Sequence of chain 1.A:
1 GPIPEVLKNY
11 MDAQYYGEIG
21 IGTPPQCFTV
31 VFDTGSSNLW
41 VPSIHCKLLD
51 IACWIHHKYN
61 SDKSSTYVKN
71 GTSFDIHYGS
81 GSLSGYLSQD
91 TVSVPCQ

Binding-site contacts:
Ligand atom C18 contacts residue SER80 of chain 1.A at 3.7 Å.
Ligand atom C27 contacts residue GLY127 of chain 1.B at 3.4 Å.
Ligand atom O contacts residue ASP125 of chain 1.B at 2.6 Å (salt-bridge).
Ligand atom C3 contacts residue HIS77 of chain 1.A at 3.8 Å.
Ligand atom C23 contacts residue TYR78 of chain 1.A at 3.6 Å (hydrophobic).
Ligand atom C2 contacts residue TYR78 of chain 1.A at 3.6 Å (hydrophobic).
Ligand atom C26 contacts residue PHE25 of chain 1.B at 3.6 Å (hydrophobic).
Ligand atom O3 contacts residue GLY79 of chain 1.A at 3.0 Å (h-bond).
Ligand atom O2 contacts residue TYR99 of chain 1.B at 2.5 Å (h-bond).
Ligand atom N2 contacts residue GLY127 of chain 1.B at 3.3 Å (h-bond).
Ligand atom C1 contacts residue GLY35 of chain 1.A at 3.3 Å.
Ligand atom C3 contacts residue TYR78 of chain 1.A at 3.7 Å (hydrophobic).
Ligand atom C23 contacts residue ILE28 of chain 1.B at 3.6 Å (hydrophobic).
Ligand atom C20 contacts residue SER80 of chain 1.A at 3.5 Å.
Ligand atom O4 contacts residue GLY79 of chain 1.A at 3.0 Å (h-bond).
Ligand atom C24 contacts residue SER80 of chain 1.A at 3.4 Å.
Ligand atom O4 contacts residue TYR78 of chain 1.A at 3.6 Å.
Ligand atom C contacts residue ASP33 of chain 1.A at 3.3 Å.
Ligand atom O1 contacts residue SER80 of chain 1.A at 3.7 Å.
Ligand atom C15 contacts residue ILE214 of chain 1.B at 3.8 Å (hydrophobic).
Ligand atom C21 contacts residue ASP33 of chain 1.A at 3.3 Å.
Ligand atom C10 contacts residue GLY79 of chain 1.A at 3.5 Å.
Ligand atom C contacts residue GLY35 of chain 1.A at 3.7 Å.
Ligand atom O4 contacts residue SER80 of chain 1.A at 3.0 Å (h-bond).
Ligand atom N contacts residue TYR78 of chain 1.A at 3.7 Å.
Ligand atom C5 contacts residue HIS77 of chain 1.A at 3.5 Å.
Ligand atom C24 contacts residue ILE28 of chain 1.B at 3.7 Å (hydrophobic).
Ligand atom C6 contacts residue GLY35 of chain 1.A at 3.6 Å.
Ligand atom C7 contacts residue TYR99 of chain 1.B at 3.6 Å (hydrophobic).
Ligand atom C15 contacts residue MET203 of chain 1.B at 3.3 Å (hydrophobic).
Ligand atom O contacts residue ASP33 of chain 1.A at 2.6 Å (salt-bridge).
Ligand atom C2 contacts residue GLY35 of chain 1.A at 3.5 Å.
Ligand atom C8 contacts residue HIS77 of chain 1.A at 3.7 Å.
Ligand atom O3 contacts residue TYR78 of chain 1.A at 3.2 Å.
Ligand atom C1 contacts residue ASP125 of chain 1.B at 3.6 Å.
Ligand atom N contacts residue GLY35 of chain 1.A at 2.8 Å (h-bond).
Ligand atom N1 contacts residue HIS77 of chain 1.A at 2.9 Å (h-bond).
Ligand atom C contacts residue ASP125 of chain 1.B at 3.7 Å.
Ligand atom O contacts residue GLY35 of chain 1.A at 3.7 Å.
Ligand atom C21 contacts residue GLY127 of chain 1.B at 3.5 Å.

Sequence of chain 1.B:
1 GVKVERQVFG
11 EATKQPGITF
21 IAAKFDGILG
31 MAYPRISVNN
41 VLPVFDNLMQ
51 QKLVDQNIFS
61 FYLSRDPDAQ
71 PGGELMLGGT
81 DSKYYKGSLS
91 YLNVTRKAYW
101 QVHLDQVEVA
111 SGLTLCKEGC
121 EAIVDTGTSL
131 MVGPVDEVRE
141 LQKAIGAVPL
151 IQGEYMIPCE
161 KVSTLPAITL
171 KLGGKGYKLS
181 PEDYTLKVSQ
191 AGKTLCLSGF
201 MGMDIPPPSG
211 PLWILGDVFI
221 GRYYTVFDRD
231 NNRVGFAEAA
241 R

This protein binds this small molecule.
Small molecule (SMILES): CC(C)[C@@H]1NC(=O)C[C@H](O)[C@H](Cc2ccccc2)NC(=O)OCCCCCCCCCCCNC1=O